Sequence of chain 1.I:
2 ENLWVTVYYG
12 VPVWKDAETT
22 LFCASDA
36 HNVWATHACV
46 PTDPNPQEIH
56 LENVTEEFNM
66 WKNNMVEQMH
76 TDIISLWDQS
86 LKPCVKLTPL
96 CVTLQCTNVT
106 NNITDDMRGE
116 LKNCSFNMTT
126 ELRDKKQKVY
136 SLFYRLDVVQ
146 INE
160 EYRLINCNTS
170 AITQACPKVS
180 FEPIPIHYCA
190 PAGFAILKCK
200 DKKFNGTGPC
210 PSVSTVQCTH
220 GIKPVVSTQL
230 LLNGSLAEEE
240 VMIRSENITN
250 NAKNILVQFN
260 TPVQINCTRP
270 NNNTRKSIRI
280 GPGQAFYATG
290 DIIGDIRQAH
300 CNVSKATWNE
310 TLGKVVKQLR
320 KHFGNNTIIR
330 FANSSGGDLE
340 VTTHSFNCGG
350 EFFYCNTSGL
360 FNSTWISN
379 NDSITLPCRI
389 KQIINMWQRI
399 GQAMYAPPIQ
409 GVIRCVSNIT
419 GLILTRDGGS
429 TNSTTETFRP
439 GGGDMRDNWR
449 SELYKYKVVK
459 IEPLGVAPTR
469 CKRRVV

This small molecule binds to this protein.
Small molecule (SMILES): CC(=O)N[C@@H]1[C@@H](O)[C@H](O)[C@@H](CO)O[C@H]1O

Binding-site contacts:
Ligand atom O5 contacts residue ASN204 of chain 1.I at 2.3 Å (h-bond).
Ligand atom C7 contacts residue ASN204 of chain 1.I at 4.1 Å.
Ligand atom N2 contacts residue ASN204 of chain 1.I at 3.1 Å (h-bond).
Ligand atom C8 contacts residue LYS202 of chain 1.I at 3.8 Å.
Ligand atom C1 contacts residue ASN204 of chain 1.I at 1.4 Å.
Ligand atom C4 contacts residue ASN204 of chain 1.I at 4.2 Å.
Ligand atom C5 contacts residue ASN204 of chain 1.I at 3.6 Å.
Ligand atom C3 contacts residue ASN204 of chain 1.I at 3.9 Å.
Ligand atom C2 contacts residue ASN204 of chain 1.I at 2.6 Å.